Binding-site contacts:
Ligand atom F02 contacts residue LEU106 of chain 1.B at 3.5 Å.
Ligand atom C21 contacts residue LEU50 of chain 1.B at 3.9 Å (hydrophobic).
Ligand atom O17 contacts residue HIS228 of chain 1.B at 2.9 Å (h-bond).
Ligand atom C23 contacts residue LEU50 of chain 1.B at 3.5 Å (hydrophobic).
Ligand atom F01 contacts residue PHE108 of chain 1.B at 3.5 Å.
Ligand atom F02 contacts residue LEU132 of chain 1.B at 3.9 Å.
Ligand atom C22 contacts residue MET47 of chain 1.B at 3.9 Å (hydrophobic).
Ligand atom C22 contacts residue MET125 of chain 1.B at 3.9 Å (hydrophobic).
Ligand atom F01 contacts residue LEU132 of chain 1.B at 3.5 Å.
Ligand atom C2 contacts residue GLU57 of chain 1.B at 3.2 Å.
Ligand atom F03 contacts residue ILE128 of chain 1.B at 3.4 Å.
Ligand atom C3 contacts residue ARG98 of chain 1.B at 3.9 Å.
Ligand atom C4 contacts residue LEU91 of chain 1.B at 3.5 Å (hydrophobic).
Ligand atom C24 contacts residue MET125 of chain 1.B at 3.4 Å (hydrophobic).
Ligand atom O17 contacts residue LEU229 of chain 1.B at 3.7 Å.
Ligand atom O17 contacts residue MET47 of chain 1.B at 3.6 Å.
Ligand atom F02 contacts residue PHE129 of chain 1.B at 3.2 Å.
Ligand atom C16 contacts residue HIS228 of chain 1.B at 3.6 Å.
Ligand atom F02 contacts residue PHE108 of chain 1.B at 3.6 Å.
Ligand atom C17 contacts residue HIS228 of chain 1.B at 3.5 Å.
Ligand atom C3 contacts residue GLU57 of chain 1.B at 3.2 Å.
Ligand atom C6 contacts residue LEU95 of chain 1.B at 3.8 Å (hydrophobic).
Ligand atom F03 contacts residue PHE129 of chain 1.B at 3.5 Å.
Ligand atom F03 contacts residue MET125 of chain 1.B at 3.7 Å.
Ligand atom C24 contacts residue LEU50 of chain 1.B at 3.8 Å (hydrophobic).
Ligand atom C19 contacts residue HIS228 of chain 1.B at 3.7 Å.
Ligand atom C22 contacts residue LEU50 of chain 1.B at 3.5 Å (hydrophobic).
Ligand atom C11 contacts residue LEU50 of chain 1.B at 3.9 Å (hydrophobic).
Ligand atom C27 contacts residue PHE108 of chain 1.B at 3.9 Å (hydrophobic).
Ligand atom C25 contacts residue PHE129 of chain 1.B at 3.9 Å (hydrophobic).
Ligand atom C6 contacts residue MET92 of chain 1.B at 3.7 Å (hydrophobic).
Ligand atom C1 contacts residue LEU50 of chain 1.B at 3.7 Å (hydrophobic).
Ligand atom O3 contacts residue GLU57 of chain 1.B at 2.5 Å (salt-bridge).
Ligand atom O3 contacts residue ARG98 of chain 1.B at 2.9 Å (salt-bridge).
Ligand atom C21 contacts residue MET125 of chain 1.B at 3.9 Å (hydrophobic).
Ligand atom C26 contacts residue MET125 of chain 1.B at 3.6 Å (hydrophobic).
Ligand atom C16 contacts residue GLY225 of chain 1.B at 3.7 Å.
Ligand atom C25 contacts residue MET125 of chain 1.B at 3.3 Å (hydrophobic).
Ligand atom C23 contacts residue MET125 of chain 1.B at 3.6 Å (hydrophobic).
Ligand atom C1 contacts residue ALA54 of chain 1.B at 3.9 Å (hydrophobic).

This small molecule binds to this protein.
Small molecule (SMILES): C[C@]12CC[C@@H]3c4ccc(O)cc4CC[C@H]3[C@@H]1CC[C@@]2(O)/C=C/c1ccccc1C(F)(F)F

Sequence of chain 1.B:
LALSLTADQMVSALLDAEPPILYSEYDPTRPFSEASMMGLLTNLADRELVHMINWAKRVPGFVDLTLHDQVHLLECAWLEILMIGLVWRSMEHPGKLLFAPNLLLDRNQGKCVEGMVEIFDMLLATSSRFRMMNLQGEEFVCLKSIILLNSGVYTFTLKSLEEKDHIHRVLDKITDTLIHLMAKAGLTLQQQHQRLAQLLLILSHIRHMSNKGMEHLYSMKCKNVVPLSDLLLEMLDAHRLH